Sequence of chain 1.B:
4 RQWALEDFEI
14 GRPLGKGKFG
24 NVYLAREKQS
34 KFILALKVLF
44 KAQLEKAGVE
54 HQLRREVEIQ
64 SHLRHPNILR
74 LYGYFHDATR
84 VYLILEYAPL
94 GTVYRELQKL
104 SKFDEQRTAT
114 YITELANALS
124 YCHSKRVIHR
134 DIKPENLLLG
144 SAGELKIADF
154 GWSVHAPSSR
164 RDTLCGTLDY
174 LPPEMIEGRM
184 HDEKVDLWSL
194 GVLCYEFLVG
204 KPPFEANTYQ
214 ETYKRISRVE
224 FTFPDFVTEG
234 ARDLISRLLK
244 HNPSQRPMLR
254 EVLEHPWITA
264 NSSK

Binding-site contacts:
Ligand atom C15 contacts residue LEU72 of chain 1.B at 3.9 Å (hydrophobic).
Ligand atom C15 contacts residue ALA38 of chain 1.B at 3.9 Å (hydrophobic).
Ligand atom N02 contacts residue LEU141 of chain 1.B at 3.7 Å.
Ligand atom C20 contacts residue THR95 of chain 1.B at 3.6 Å.
Ligand atom O25 contacts residue ALA159 of chain 1.B at 3.3 Å.
Ligand atom C15 contacts residue ALA91 of chain 1.B at 3.6 Å (hydrophobic).
Ligand atom C08 contacts residue LEU17 of chain 1.B at 3.9 Å (hydrophobic).
Ligand atom C19 contacts residue VAL157 of chain 1.B at 3.5 Å (hydrophobic).
Ligand atom N03 contacts residue LEU141 of chain 1.B at 3.8 Å.
Ligand atom N01 contacts residue ALA91 of chain 1.B at 2.5 Å (h-bond).
Ligand atom CL2 contacts residue LEU141 of chain 1.B at 3.5 Å.
Ligand atom C10 contacts residue GLY94 of chain 1.B at 3.7 Å.
Ligand atom C18 contacts residue GLY18 of chain 1.B at 3.8 Å.
Ligand atom C08 contacts residue GLY94 of chain 1.B at 3.7 Å.
Ligand atom N04 contacts residue VAL25 of chain 1.B at 3.8 Å.
Ligand atom N03 contacts residue ALA91 of chain 1.B at 2.9 Å (h-bond).
Ligand atom N01 contacts residue TYR90 of chain 1.B at 3.7 Å.
Ligand atom C15 contacts residue LEU141 of chain 1.B at 3.5 Å (hydrophobic).
Ligand atom C17 contacts residue VAL157 of chain 1.B at 3.7 Å (hydrophobic).
Ligand atom C08 contacts residue PRO92 of chain 1.B at 3.7 Å (hydrophobic).
Ligand atom C09 contacts residue ALA91 of chain 1.B at 3.3 Å (hydrophobic).
Ligand atom C13 contacts residue LEU141 of chain 1.B at 3.5 Å (hydrophobic).
Ligand atom O25 contacts residue LEU17 of chain 1.B at 3.4 Å (h-bond).
Ligand atom C18 contacts residue VAL157 of chain 1.B at 3.4 Å (hydrophobic).
Ligand atom N03 contacts residue TYR90 of chain 1.B at 3.8 Å.
Ligand atom C20 contacts residue GLU138 of chain 1.B at 3.4 Å.
Ligand atom C19 contacts residue THR95 of chain 1.B at 3.6 Å.
Ligand atom C05 contacts residue GLY94 of chain 1.B at 3.9 Å.
Ligand atom C14 contacts residue LEU141 of chain 1.B at 3.4 Å (hydrophobic).
Ligand atom C12 contacts residue ALA91 of chain 1.B at 3.4 Å (hydrophobic).
Ligand atom C11 contacts residue ARG15 of chain 1.B at 3.6 Å.
Ligand atom C08 contacts residue ALA91 of chain 1.B at 3.4 Å (hydrophobic).
Ligand atom O25 contacts residue ARG15 of chain 1.B at 3.3 Å (salt-bridge).
Ligand atom C15 contacts residue GLU89 of chain 1.B at 3.5 Å.
Ligand atom C09 contacts residue GLY94 of chain 1.B at 3.6 Å.
Ligand atom N02 contacts residue LEU17 of chain 1.B at 3.8 Å.
Ligand atom CL2 contacts residue ALA151 of chain 1.B at 3.3 Å.
Ligand atom C12 contacts residue LEU17 of chain 1.B at 3.9 Å (hydrophobic).
Ligand atom C21 contacts residue LEU141 of chain 1.B at 3.8 Å (hydrophobic).
Ligand atom C20 contacts residue VAL157 of chain 1.B at 3.8 Å (hydrophobic).

The protein below binds the small molecule below.
Small molecule (SMILES): O=C(O)c1ccc(Nc2nccc(Nc3ccccc3Cl)n2)cc1